This protein binds this small molecule.
Small molecule (SMILES): CC(=O)N[C@H]1[C@H]([C@H](O)[C@H](O)CO)O[C@@](O[C@H]2[C@@H](O)[C@@H](CO)O[C@@H](O[C@H]3[C@H](O)[C@@H](O)[C@H](O)O[C@@H]3CO)[C@@H]2O)(C(=O)O)C[C@@H]1O

Sequence of chain 40.C:
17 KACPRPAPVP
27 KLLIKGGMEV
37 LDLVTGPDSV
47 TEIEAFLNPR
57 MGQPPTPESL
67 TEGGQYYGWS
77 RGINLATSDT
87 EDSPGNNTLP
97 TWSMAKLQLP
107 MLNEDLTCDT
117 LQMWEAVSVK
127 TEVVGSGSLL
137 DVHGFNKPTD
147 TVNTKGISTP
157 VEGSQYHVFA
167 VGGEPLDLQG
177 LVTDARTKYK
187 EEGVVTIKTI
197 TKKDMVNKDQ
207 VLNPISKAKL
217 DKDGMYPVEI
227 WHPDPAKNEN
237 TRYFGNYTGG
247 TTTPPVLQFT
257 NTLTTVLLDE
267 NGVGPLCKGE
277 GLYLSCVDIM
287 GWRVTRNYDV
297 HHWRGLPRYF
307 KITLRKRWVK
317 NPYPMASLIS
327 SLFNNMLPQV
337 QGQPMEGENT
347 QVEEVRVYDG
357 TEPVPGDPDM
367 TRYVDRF

Sequence of chain 40.B:
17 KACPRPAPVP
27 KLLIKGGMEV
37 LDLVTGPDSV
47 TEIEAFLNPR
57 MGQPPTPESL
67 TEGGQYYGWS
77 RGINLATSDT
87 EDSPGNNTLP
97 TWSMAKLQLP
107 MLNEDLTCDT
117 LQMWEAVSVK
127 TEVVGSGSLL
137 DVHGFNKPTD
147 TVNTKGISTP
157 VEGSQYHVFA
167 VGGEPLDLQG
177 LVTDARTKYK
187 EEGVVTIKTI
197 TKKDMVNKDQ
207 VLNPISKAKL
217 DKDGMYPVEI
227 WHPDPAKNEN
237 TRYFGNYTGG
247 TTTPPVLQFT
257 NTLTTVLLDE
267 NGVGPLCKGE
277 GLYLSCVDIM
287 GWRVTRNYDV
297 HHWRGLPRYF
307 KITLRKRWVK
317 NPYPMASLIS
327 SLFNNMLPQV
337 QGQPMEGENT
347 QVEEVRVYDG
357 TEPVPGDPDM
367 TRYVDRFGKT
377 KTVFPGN

Binding-site contacts:
Ligand atom O4 contacts residue ASN80 of chain 40.B at 4.3 Å.
Ligand atom O3 contacts residue GLY78 of chain 40.B at 3.0 Å.
Ligand atom O3 contacts residue VAL296 of chain 40.B at 3.9 Å.
Ligand atom O4 contacts residue ILE79 of chain 40.B at 3.8 Å.
Ligand atom C3 contacts residue VAL296 of chain 40.B at 3.5 Å (hydrophobic).
Ligand atom O4 contacts residue HIS298 of chain 40.B at 3.1 Å (h-bond).
Ligand atom O1A contacts residue ARG77 of chain 40.B at 3.2 Å (salt-bridge).
Ligand atom O4 contacts residue THR291 of chain 40.B at 3.3 Å.
Ligand atom N5 contacts residue TYR72 of chain 40.B at 2.8 Å (h-bond).
Ligand atom C1 contacts residue GLY78 of chain 40.B at 4.1 Å.
Ligand atom C2 contacts residue GLY78 of chain 40.B at 3.9 Å.
Ligand atom C4 contacts residue HIS298 of chain 40.B at 3.5 Å.
Ligand atom C1 contacts residue TYR72 of chain 40.B at 3.7 Å (hydrophobic).
Ligand atom O4 contacts residue VAL296 of chain 40.B at 4.2 Å.
Ligand atom C3 contacts residue GLY78 of chain 40.B at 3.8 Å.
Ligand atom C6 contacts residue TYR72 of chain 40.B at 3.9 Å (hydrophobic).
Ligand atom C2 contacts residue VAL296 of chain 40.B at 4.3 Å (hydrophobic).
Ligand atom C4 contacts residue TYR72 of chain 40.B at 3.9 Å (hydrophobic).
Ligand atom C5 contacts residue ASN93 of chain 40.B at 4.0 Å.
Ligand atom O4 contacts residue GLY78 of chain 40.B at 3.1 Å.
Ligand atom O3 contacts residue ARG77 of chain 40.B at 4.1 Å.
Ligand atom O1B contacts residue TYR72 of chain 40.B at 3.8 Å.
Ligand atom O1B contacts residue ARG77 of chain 40.B at 2.7 Å (salt-bridge).
Ligand atom C4 contacts residue ARG77 of chain 40.B at 3.8 Å.
Ligand atom C3 contacts residue GLY78 of chain 40.B at 3.8 Å.
Ligand atom O1A contacts residue TYR72 of chain 40.B at 3.0 Å.
Ligand atom C1 contacts residue ARG77 of chain 40.B at 3.3 Å.
Ligand atom C4 contacts residue GLY78 of chain 40.B at 3.3 Å.
Ligand atom C3 contacts residue ARG77 of chain 40.B at 4.0 Å.
Ligand atom C9 contacts residue ARG77 of chain 40.B at 3.5 Å.
Ligand atom C5 contacts residue ARG77 of chain 40.B at 4.2 Å.
Ligand atom C11 contacts residue TYR72 of chain 40.B at 3.5 Å (hydrophobic).
Ligand atom O6 contacts residue ASN93 of chain 40.B at 3.5 Å (h-bond).
Ligand atom O3 contacts residue ASN80 of chain 40.B at 3.9 Å.
Ligand atom C6 contacts residue ASN93 of chain 40.B at 3.2 Å.
Ligand atom C10 contacts residue TYR72 of chain 40.B at 3.6 Å (hydrophobic).
Ligand atom O1A contacts residue GLY78 of chain 40.B at 3.9 Å.
Ligand atom C11 contacts residue ASP85 of chain 40.C at 3.7 Å.
Ligand atom C3 contacts residue HIS298 of chain 40.B at 3.5 Å.
Ligand atom C5 contacts residue TYR72 of chain 40.B at 3.7 Å (hydrophobic).